Binding-site contacts:
Ligand atom O5' contacts residue LEU25 of chain 1.F at 3.7 Å.
Ligand atom O3' contacts residue LYS253 of chain 1.F at 3.3 Å (salt-bridge).
Ligand atom CP4 contacts residue ALA64 of chain 1.F at 3.7 Å (hydrophobic).
Ligand atom C6 contacts residue HIS66 of chain 1.F at 3.6 Å.
Ligand atom CS3 contacts residue TYR140 of chain 1.F at 3.6 Å (hydrophobic).
Ligand atom OS1 contacts residue GLY110 of chain 1.F at 2.8 Å (h-bond).
Ligand atom C2 contacts residue ILE68 of chain 1.F at 3.7 Å (hydrophobic).
Ligand atom N contacts residue THR132 of chain 1.F at 3.3 Å (h-bond).
Ligand atom CS1 contacts residue GLY110 of chain 1.F at 3.5 Å.
Ligand atom NP1 contacts residue ALA64 of chain 1.F at 2.8 Å (h-bond).
Ligand atom OS5 contacts residue LEU136 of chain 1.F at 3.4 Å.
Ligand atom CS3 contacts residue GLY110 of chain 1.F at 3.4 Å.
Ligand atom OS4 contacts residue PRO133 of chain 1.F at 3.2 Å.
Ligand atom N1 contacts residue HIS66 of chain 1.F at 3.5 Å (h-bond).
Ligand atom N6 contacts residue ALA64 of chain 1.F at 3.0 Å (h-bond).
Ligand atom CS2 contacts residue GLY110 of chain 1.F at 3.7 Å.
Ligand atom N7 contacts residue ALA64 of chain 1.F at 3.6 Å.
Ligand atom P3 contacts residue LYS253 of chain 1.F at 3.5 Å.
Ligand atom N6 contacts residue HIS66 of chain 1.F at 2.8 Å (h-bond).
Ligand atom CP5 contacts residue PHE250 of chain 1.F at 3.6 Å (hydrophobic).
Ligand atom CS1 contacts residue HIS66 of chain 1.F at 3.5 Å.
Ligand atom O2' contacts residue LYS253 of chain 1.F at 3.6 Å (salt-bridge).
Ligand atom OS1 contacts residue GLY109 of chain 1.F at 3.7 Å.
Ligand atom CP2 contacts residue ALA64 of chain 1.F at 3.6 Å (hydrophobic).
Ligand atom O32 contacts residue LYS253 of chain 1.F at 2.9 Å (salt-bridge).
Ligand atom OS5 contacts residue PRO133 of chain 1.F at 3.5 Å.
Ligand atom N1 contacts residue ILE68 of chain 1.F at 3.1 Å (h-bond).
Ligand atom OS1 contacts residue GLY65 of chain 1.F at 3.6 Å.
Ligand atom O33 contacts residue LYS253 of chain 1.F at 3.6 Å (salt-bridge).
Ligand atom CP2 contacts residue THR132 of chain 1.F at 3.1 Å.
Ligand atom C4 contacts residue PHE250 of chain 1.F at 3.7 Å (hydrophobic).
Ligand atom C5 contacts residue PHE250 of chain 1.F at 3.6 Å (hydrophobic).
Ligand atom NP1 contacts residue TRP108 of chain 1.F at 3.6 Å.
Ligand atom OS1 contacts residue HIS66 of chain 1.F at 2.6 Å (h-bond).
Ligand atom CS1 contacts residue THR132 of chain 1.F at 3.7 Å.
Ligand atom CP9 contacts residue TRP108 of chain 1.F at 3.7 Å (hydrophobic).
Ligand atom CP3 contacts residue ALA64 of chain 1.F at 3.7 Å (hydrophobic).
Ligand atom OS5 contacts residue THR132 of chain 1.F at 3.4 Å (h-bond).
Ligand atom OS4 contacts residue TYR140 of chain 1.F at 3.5 Å.
Ligand atom CPB contacts residue LEU25 of chain 1.F at 3.7 Å (hydrophobic).

Sequence of chain 1.F:
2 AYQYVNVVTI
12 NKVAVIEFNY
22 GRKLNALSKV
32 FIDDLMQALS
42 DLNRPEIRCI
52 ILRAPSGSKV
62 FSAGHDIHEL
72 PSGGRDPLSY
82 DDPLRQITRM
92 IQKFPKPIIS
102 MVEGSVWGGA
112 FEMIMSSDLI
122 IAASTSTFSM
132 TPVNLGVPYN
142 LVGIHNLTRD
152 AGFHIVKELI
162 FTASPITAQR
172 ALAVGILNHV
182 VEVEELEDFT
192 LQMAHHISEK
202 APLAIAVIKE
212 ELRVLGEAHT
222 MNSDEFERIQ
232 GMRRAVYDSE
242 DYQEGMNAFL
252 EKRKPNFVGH

The small molecule below binds the protein below.
Small molecule (SMILES): CC(C(=O)NCCNC(=O)CCNC(=O)[C@H](O)C(C)(C)COP(=O)(O)OP(=O)(O)OC[C@H]1O[C@@H](n2cnc3c(N)ncnc32)[C@H](O)[C@@H]1OP(=O)(O)O)=[N+]([O-])[O-]